Binding-site contacts:
Ligand atom O6 contacts residue GLY114 of chain 1.A at 4.5 Å.
Ligand atom C1 contacts residue ASN103 of chain 1.A at 1.4 Å.
Ligand atom C1 contacts residue GLY114 of chain 1.A at 4.4 Å.
Ligand atom O5 contacts residue ASN103 of chain 1.A at 2.4 Å (h-bond).
Ligand atom O6 contacts residue ARG113 of chain 1.A at 3.7 Å.
Ligand atom N2 contacts residue ASN103 of chain 1.A at 2.9 Å (h-bond).
Ligand atom C6 contacts residue ARG113 of chain 1.A at 4.3 Å.
Ligand atom C2 contacts residue ASN103 of chain 1.A at 2.5 Å.
Ligand atom O7 contacts residue ASN103 of chain 1.A at 4.3 Å.
Ligand atom O5 contacts residue GLY114 of chain 1.A at 4.0 Å.
Ligand atom C5 contacts residue GLY114 of chain 1.A at 4.3 Å.
Ligand atom C5 contacts residue ASN103 of chain 1.A at 3.7 Å.
Ligand atom C4 contacts residue ASN103 of chain 1.A at 4.2 Å.
Ligand atom C3 contacts residue ASN103 of chain 1.A at 3.8 Å.
Ligand atom C6 contacts residue GLY114 of chain 1.A at 4.3 Å.
Ligand atom C7 contacts residue ASN103 of chain 1.A at 3.4 Å.
Ligand atom C8 contacts residue ASN103 of chain 1.A at 3.4 Å.

This protein binds this small molecule.
Small molecule (SMILES): CC(=O)N[C@@H]1[C@@H](O)[C@H](O)[C@@H](CO)O[C@H]1O

Sequence of chain 1.A:
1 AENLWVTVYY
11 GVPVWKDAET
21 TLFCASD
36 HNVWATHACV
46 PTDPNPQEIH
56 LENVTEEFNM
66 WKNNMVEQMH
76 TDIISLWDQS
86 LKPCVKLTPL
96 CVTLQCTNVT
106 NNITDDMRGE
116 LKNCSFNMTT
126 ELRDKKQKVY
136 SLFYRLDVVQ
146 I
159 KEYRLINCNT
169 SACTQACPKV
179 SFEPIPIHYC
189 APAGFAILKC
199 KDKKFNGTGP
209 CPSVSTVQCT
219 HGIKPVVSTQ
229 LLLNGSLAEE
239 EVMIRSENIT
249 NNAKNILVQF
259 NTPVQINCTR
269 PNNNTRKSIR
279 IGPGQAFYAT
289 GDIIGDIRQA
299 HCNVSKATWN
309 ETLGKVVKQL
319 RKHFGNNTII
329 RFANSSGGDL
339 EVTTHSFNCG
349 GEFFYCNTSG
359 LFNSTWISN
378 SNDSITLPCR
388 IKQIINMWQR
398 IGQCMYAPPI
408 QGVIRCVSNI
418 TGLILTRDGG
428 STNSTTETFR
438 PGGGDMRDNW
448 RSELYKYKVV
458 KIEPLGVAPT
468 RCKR